Sequence of chain 1.A:
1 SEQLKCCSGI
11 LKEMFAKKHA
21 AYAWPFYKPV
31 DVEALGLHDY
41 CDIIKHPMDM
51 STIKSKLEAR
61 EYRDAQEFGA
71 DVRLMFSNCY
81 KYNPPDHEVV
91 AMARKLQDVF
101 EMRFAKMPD

This protein binds this small molecule.
Small molecule (SMILES): CCNC(=O)C[C@@H]1N=C(c2ccc(Cl)cc2)c2cc(OC)ccc2-n2c(C)nnc21

Binding-site contacts:
Ligand atom C17 contacts residue LEU35 of chain 1.A at 3.7 Å (hydrophobic).
Ligand atom O2 contacts residue LEU35 of chain 1.A at 4.1 Å.
Ligand atom N4 contacts residue ASN83 of chain 1.A at 2.8 Å (h-bond).
Ligand atom N5 contacts residue ASN83 of chain 1.A at 2.5 Å (h-bond).
Ligand atom C19 contacts residue LEU35 of chain 1.A at 4.2 Å (hydrophobic).
Ligand atom C4 contacts residue ASN83 of chain 1.A at 3.0 Å.
Ligand atom O1 contacts residue LEU35 of chain 1.A at 3.4 Å.
Ligand atom C18 contacts residue VAL30 of chain 1.A at 3.9 Å (hydrophobic).
Ligand atom C20 contacts residue VAL89 of chain 1.A at 3.7 Å (hydrophobic).
Ligand atom C21 contacts residue PHE26 of chain 1.A at 4.1 Å (hydrophobic).
Ligand atom C15 contacts residue LEU35 of chain 1.A at 3.8 Å (hydrophobic).
Ligand atom C20 contacts residue ASN83 of chain 1.A at 4.2 Å.
Ligand atom C1 contacts residue HIS87 of chain 1.A at 3.5 Å.
Ligand atom C18 contacts residue LEU35 of chain 1.A at 3.9 Å (hydrophobic).
Ligand atom N5 contacts residue VAL89 of chain 1.A at 4.4 Å.
Ligand atom N1 contacts residue LEU37 of chain 1.A at 3.0 Å.
Ligand atom C21 contacts residue CYS79 of chain 1.A at 4.2 Å (hydrophobic).
Ligand atom N4 contacts residue CYS79 of chain 1.A at 3.4 Å (h-bond).
Ligand atom C3 contacts residue LEU37 of chain 1.A at 2.9 Å (hydrophobic).
Ligand atom C16 contacts residue LEU35 of chain 1.A at 3.8 Å (hydrophobic).
Ligand atom C3 contacts residue TYR82 of chain 1.A at 4.3 Å (hydrophobic).
Ligand atom C5 contacts residue ASN83 of chain 1.A at 3.6 Å.
Ligand atom N4 contacts residue VAL89 of chain 1.A at 3.9 Å.
Ligand atom C15 contacts residue TRP24 of chain 1.A at 4.1 Å (hydrophobic).
Ligand atom C18 contacts residue PRO25 of chain 1.A at 3.9 Å (hydrophobic).
Ligand atom C14 contacts residue LEU35 of chain 1.A at 3.4 Å (hydrophobic).
Ligand atom N5 contacts residue TYR82 of chain 1.A at 4.2 Å.
Ligand atom C20 contacts residue CYS79 of chain 1.A at 4.2 Å (hydrophobic).
Ligand atom C22 contacts residue ASN83 of chain 1.A at 3.4 Å.
Ligand atom C6 contacts residue LEU35 of chain 1.A at 4.2 Å (hydrophobic).
Ligand atom C4 contacts residue TYR82 of chain 1.A at 3.8 Å (hydrophobic).
Ligand atom C21 contacts residue PRO25 of chain 1.A at 3.4 Å (hydrophobic).
Ligand atom N3 contacts residue VAL89 of chain 1.A at 4.3 Å.
Ligand atom C13 contacts residue LEU35 of chain 1.A at 3.9 Å (hydrophobic).
Ligand atom C17 contacts residue PRO25 of chain 1.A at 4.2 Å (hydrophobic).
Ligand atom C4 contacts residue LEU37 of chain 1.A at 3.9 Å (hydrophobic).
Ligand atom N2 contacts residue ASN83 of chain 1.A at 4.2 Å.
Ligand atom O1 contacts residue LEU37 of chain 1.A at 2.9 Å.
Ligand atom O2 contacts residue TRP24 of chain 1.A at 3.5 Å.
Ligand atom C21 contacts residue VAL89 of chain 1.A at 3.7 Å (hydrophobic).